Sequence of chain 1.A:
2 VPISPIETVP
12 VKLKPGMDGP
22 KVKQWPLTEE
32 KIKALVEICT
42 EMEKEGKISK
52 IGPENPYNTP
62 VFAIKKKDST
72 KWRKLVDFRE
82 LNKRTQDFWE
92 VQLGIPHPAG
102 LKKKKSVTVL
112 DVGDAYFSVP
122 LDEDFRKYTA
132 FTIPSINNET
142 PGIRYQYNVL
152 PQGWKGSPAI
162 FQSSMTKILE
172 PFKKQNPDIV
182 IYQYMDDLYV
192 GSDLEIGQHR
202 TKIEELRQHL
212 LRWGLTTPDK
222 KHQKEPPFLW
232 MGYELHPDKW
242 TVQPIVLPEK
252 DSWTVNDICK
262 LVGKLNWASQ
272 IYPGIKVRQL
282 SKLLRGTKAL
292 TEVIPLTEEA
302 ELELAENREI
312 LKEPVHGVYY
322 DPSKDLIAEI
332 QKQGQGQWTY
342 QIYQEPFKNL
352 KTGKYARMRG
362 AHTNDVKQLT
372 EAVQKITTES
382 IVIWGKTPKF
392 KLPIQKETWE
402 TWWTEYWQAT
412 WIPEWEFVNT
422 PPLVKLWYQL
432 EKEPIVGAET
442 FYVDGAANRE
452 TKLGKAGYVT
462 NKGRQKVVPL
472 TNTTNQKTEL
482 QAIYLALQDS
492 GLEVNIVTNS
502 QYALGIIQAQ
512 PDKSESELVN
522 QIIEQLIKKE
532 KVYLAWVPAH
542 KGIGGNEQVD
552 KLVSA

The protein below binds the small molecule below.
Small molecule (SMILES): COC(=O)[C@H](O[C@H]1CC[C@@H](n2cc(C)c(=O)[nH]c2=O)C1)P(=O)(O)O

Binding-site contacts:
Ligand atom O14 contacts residue ASP112 of chain 1.A at 3.3 Å (salt-bridge).
Ligand atom O23 contacts residue TYR117 of chain 1.A at 3.6 Å.
Ligand atom C13 contacts residue MG1 of chain 1.K at 3.3 Å.
Ligand atom O18 contacts residue MG1 of chain 1.K at 2.3 Å.
Ligand atom O19 contacts residue ARG74 of chain 1.A at 2.8 Å (salt-bridge).
Ligand atom C22 contacts residue GLN153 of chain 1.A at 3.8 Å.
Ligand atom C20 contacts residue GLN153 of chain 1.A at 3.4 Å.
Ligand atom O1 contacts residue ARG74 of chain 1.A at 4.0 Å.
Ligand atom O15 contacts residue ASP187 of chain 1.A at 3.9 Å.
Ligand atom P16 contacts residue MG1 of chain 1.K at 2.9 Å.
Ligand atom C5 contacts residue ARG74 of chain 1.A at 3.3 Å.
Ligand atom C4 contacts residue ARG74 of chain 1.A at 3.8 Å.
Ligand atom N21 contacts residue ARG74 of chain 1.A at 3.8 Å.
Ligand atom O17 contacts residue ASP112 of chain 1.A at 4.2 Å.
Ligand atom O14 contacts residue ASP187 of chain 1.A at 2.8 Å (salt-bridge).
Ligand atom C7 contacts residue GLN153 of chain 1.A at 4.2 Å.
Ligand atom O14 contacts residue MG1 of chain 1.K at 2.5 Å.
Ligand atom C7 contacts residue ARG74 of chain 1.A at 4.1 Å.
Ligand atom C3 contacts residue ARG74 of chain 1.A at 3.4 Å.
Ligand atom O11 contacts residue ASP187 of chain 1.A at 3.4 Å (salt-bridge).
Ligand atom C9 contacts residue TYR117 of chain 1.A at 3.9 Å (hydrophobic).
Ligand atom C8 contacts residue TYR117 of chain 1.A at 3.5 Å (hydrophobic).
Ligand atom C9 contacts residue MET186 of chain 1.A at 3.5 Å (hydrophobic).
Ligand atom O11 contacts residue MG1 of chain 1.K at 3.7 Å.
Ligand atom N21 contacts residue GLN153 of chain 1.A at 4.2 Å.
Ligand atom C2 contacts residue ARG74 of chain 1.A at 3.7 Å.
Ligand atom P16 contacts residue ARG74 of chain 1.A at 4.2 Å.
Ligand atom C22 contacts residue ARG74 of chain 1.A at 3.7 Å.
Ligand atom C7 contacts residue TYR117 of chain 1.A at 3.6 Å (hydrophobic).
Ligand atom C13 contacts residue ASP187 of chain 1.A at 3.4 Å.
Ligand atom O17 contacts residue MG1 of chain 1.K at 2.6 Å.
Ligand atom C8 contacts residue MET186 of chain 1.A at 3.8 Å (hydrophobic).
Ligand atom O17 contacts residue LYS67 of chain 1.A at 4.2 Å.
Ligand atom C12 contacts residue ASP187 of chain 1.A at 3.8 Å.
Ligand atom N6 contacts residue GLN153 of chain 1.A at 4.2 Å.
Ligand atom O23 contacts residue GLN153 of chain 1.A at 3.6 Å (h-bond).
Ligand atom N6 contacts residue ARG74 of chain 1.A at 3.5 Å (salt-bridge).
Ligand atom C20 contacts residue ARG74 of chain 1.A at 3.5 Å.
Ligand atom O18 contacts residue ASP187 of chain 1.A at 3.9 Å.
Ligand atom C12 contacts residue MG1 of chain 1.K at 3.5 Å.